This small molecule binds to this protein.
Small molecule (SMILES): Nc1nc2c(ncn2[C@@H]2OC3CO[P](=O)(O)O[C@H]3[C@H]2O)c(=O)[nH]1

Sequence of chain 1.A:
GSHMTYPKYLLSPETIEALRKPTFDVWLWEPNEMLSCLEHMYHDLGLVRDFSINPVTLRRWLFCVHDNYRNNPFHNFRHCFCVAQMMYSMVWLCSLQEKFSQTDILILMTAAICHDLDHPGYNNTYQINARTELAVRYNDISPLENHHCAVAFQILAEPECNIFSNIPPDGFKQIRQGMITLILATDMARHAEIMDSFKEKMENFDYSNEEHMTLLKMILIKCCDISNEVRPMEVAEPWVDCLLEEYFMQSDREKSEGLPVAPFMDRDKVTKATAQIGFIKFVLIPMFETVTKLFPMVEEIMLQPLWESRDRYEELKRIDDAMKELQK

Binding-site contacts:
Ligand atom N1 contacts residue PHE279 of chain 1.A at 3.4 Å.
Ligand atom O2' contacts residue TYR247 of chain 1.A at 2.5 Å (h-bond).
Ligand atom C6 contacts residue PHE279 of chain 1.A at 3.6 Å (hydrophobic).
Ligand atom N2 contacts residue PHE279 of chain 1.A at 3.6 Å.
Ligand atom N2 contacts residue GLN276 of chain 1.A at 3.2 Å (h-bond).
Ligand atom C2 contacts residue LEU243 of chain 1.A at 3.4 Å (hydrophobic).
Ligand atom O4' contacts residue PHE279 of chain 1.A at 3.7 Å.
Ligand atom C5 contacts residue PHE279 of chain 1.A at 3.4 Å (hydrophobic).
Ligand atom N2 contacts residue ALA275 of chain 1.A at 3.4 Å (h-bond).
Ligand atom C2' contacts residue TYR247 of chain 1.A at 3.4 Å (hydrophobic).
Ligand atom N7 contacts residue PHE279 of chain 1.A at 3.8 Å.
Ligand atom C2 contacts residue GLN276 of chain 1.A at 3.4 Å.
Ligand atom N1 contacts residue GLN276 of chain 1.A at 2.6 Å (h-bond).
Ligand atom C5' contacts residue ILE226 of chain 1.A at 3.7 Å (hydrophobic).
Ligand atom O1A contacts residue MG1 of chain 1.D at 3.3 Å.
Ligand atom C2 contacts residue PHE279 of chain 1.A at 3.5 Å (hydrophobic).
Ligand atom N3 contacts residue TYR247 of chain 1.A at 3.9 Å.
Ligand atom C1' contacts residue PHE279 of chain 1.A at 3.8 Å (hydrophobic).
Ligand atom O5' contacts residue MET188 of chain 1.A at 3.4 Å.
Ligand atom O4' contacts residue MET188 of chain 1.A at 3.9 Å.
Ligand atom N3 contacts residue LEU243 of chain 1.A at 3.4 Å.
Ligand atom O4' contacts residue ILE226 of chain 1.A at 3.5 Å.
Ligand atom C5 contacts residue LEU243 of chain 1.A at 3.8 Å (hydrophobic).
Ligand atom N1 contacts residue LEU243 of chain 1.A at 3.6 Å.
Ligand atom C2' contacts residue LEU243 of chain 1.A at 4.0 Å (hydrophobic).
Ligand atom O3' contacts residue HIS75 of chain 1.A at 3.9 Å.
Ligand atom C6 contacts residue GLN276 of chain 1.A at 3.6 Å.
Ligand atom O1A contacts residue HIS75 of chain 1.A at 2.8 Å (h-bond).
Ligand atom N2 contacts residue LEU243 of chain 1.A at 4.0 Å.
Ligand atom N9 contacts residue PHE279 of chain 1.A at 3.5 Å.
Ligand atom PA contacts residue HIS75 of chain 1.A at 3.9 Å.
Ligand atom C5' contacts residue ASP225 of chain 1.A at 3.9 Å.
Ligand atom C6 contacts residue LEU243 of chain 1.A at 3.9 Å (hydrophobic).
Ligand atom O6 contacts residue GLN276 of chain 1.A at 2.9 Å (h-bond).
Ligand atom O5' contacts residue THR186 of chain 1.A at 3.8 Å.
Ligand atom C4 contacts residue LEU243 of chain 1.A at 3.5 Å (hydrophobic).
Ligand atom C5' contacts residue MET188 of chain 1.A at 3.3 Å (hydrophobic).
Ligand atom C4 contacts residue PHE279 of chain 1.A at 3.4 Å (hydrophobic).
Ligand atom N3 contacts residue PHE279 of chain 1.A at 3.6 Å.
Ligand atom C4' contacts residue MET188 of chain 1.A at 3.4 Å (hydrophobic).